Binding-site contacts:
Ligand atom C2A contacts residue PHE186 of chain 15.A at 3.3 Å (hydrophobic).
Ligand atom C3C contacts residue ILE104 of chain 15.A at 3.6 Å (hydrophobic).
Ligand atom C5C contacts residue VAL188 of chain 15.A at 2.9 Å (hydrophobic).
Ligand atom O1A contacts residue PHE186 of chain 15.A at 2.9 Å.
Ligand atom O1A contacts residue ALA150 of chain 15.A at 3.8 Å.
Ligand atom C6B contacts residue TYR152 of chain 15.A at 3.8 Å (hydrophobic).
Ligand atom CL2 contacts residue MET224 of chain 15.A at 2.9 Å.
Ligand atom C4A contacts residue VAL176 of chain 15.A at 3.7 Å (hydrophobic).
Ligand atom C3D contacts residue LEU116 of chain 15.A at 3.6 Å (hydrophobic).
Ligand atom CL2 contacts residue ILE104 of chain 15.A at 3.1 Å.
Ligand atom C5 contacts residue LEU106 of chain 15.A at 3.5 Å (hydrophobic).
Ligand atom C1B contacts residue TYR152 of chain 15.A at 3.8 Å (hydrophobic).
Ligand atom C3B contacts residue MET224 of chain 15.A at 3.4 Å (hydrophobic).
Ligand atom O1B contacts residue TYR152 of chain 15.A at 3.8 Å.
Ligand atom N3A contacts residue PRO174 of chain 15.A at 3.6 Å (h-bond).
Ligand atom CL1 contacts residue LEU25 of chain 15.C at 3.5 Å.
Ligand atom C4B contacts residue PHE186 of chain 15.A at 3.4 Å (hydrophobic).
Ligand atom C1C contacts residue TYR128 of chain 15.A at 3.5 Å (hydrophobic).
Ligand atom C2B contacts residue MET224 of chain 15.A at 3.6 Å (hydrophobic).
Ligand atom C4C contacts residue TYR128 of chain 15.A at 3.5 Å (hydrophobic).
Ligand atom C4 contacts residue LEU106 of chain 15.A at 2.5 Å (hydrophobic).
Ligand atom C5A contacts residue PHE186 of chain 15.A at 3.5 Å (hydrophobic).
Ligand atom O1D contacts residue SER107 of chain 15.A at 3.2 Å.
Ligand atom C31 contacts residue LEU106 of chain 15.A at 3.8 Å (hydrophobic).
Ligand atom N3A contacts residue ALA24 of chain 15.C at 3.6 Å.
Ligand atom CL1 contacts residue VAL188 of chain 15.A at 3.5 Å.
Ligand atom C5A contacts residue VAL176 of chain 15.A at 3.2 Å (hydrophobic).
Ligand atom C3B contacts residue PHE186 of chain 15.A at 3.7 Å (hydrophobic).
Ligand atom N2 contacts residue MET221 of chain 15.A at 3.5 Å (h-bond).
Ligand atom C31 contacts residue ASN219 of chain 15.A at 3.8 Å.
Ligand atom C1B contacts residue VAL188 of chain 15.A at 3.8 Å (hydrophobic).
Ligand atom C5B contacts residue TYR152 of chain 15.A at 3.8 Å (hydrophobic).
Ligand atom C4A contacts residue SER175 of chain 15.A at 3.8 Å.
Ligand atom C5A contacts residue ALA150 of chain 15.A at 3.2 Å (hydrophobic).
Ligand atom O1 contacts residue MET221 of chain 15.A at 3.1 Å (h-bond).
Ligand atom N2 contacts residue ASN219 of chain 15.A at 3.4 Å (h-bond).
Ligand atom C3 contacts residue LEU106 of chain 15.A at 3.4 Å (hydrophobic).
Ligand atom C2D contacts residue SER107 of chain 15.A at 3.8 Å.
Ligand atom C4A contacts residue PRO174 of chain 15.A at 3.3 Å (hydrophobic).
Ligand atom C6B contacts residue VAL188 of chain 15.A at 3.8 Å (hydrophobic).

Sequence of chain 15.A:
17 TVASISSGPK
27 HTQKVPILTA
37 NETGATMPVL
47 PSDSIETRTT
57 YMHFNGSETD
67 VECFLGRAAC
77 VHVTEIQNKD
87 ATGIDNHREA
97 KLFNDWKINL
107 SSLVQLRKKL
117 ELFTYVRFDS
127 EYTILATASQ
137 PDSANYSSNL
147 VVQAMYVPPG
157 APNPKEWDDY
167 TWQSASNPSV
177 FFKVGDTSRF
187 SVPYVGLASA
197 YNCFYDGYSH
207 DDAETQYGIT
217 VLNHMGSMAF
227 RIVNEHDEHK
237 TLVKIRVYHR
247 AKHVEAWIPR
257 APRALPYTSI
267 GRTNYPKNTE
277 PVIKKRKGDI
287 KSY

Sequence of chain 11.C:
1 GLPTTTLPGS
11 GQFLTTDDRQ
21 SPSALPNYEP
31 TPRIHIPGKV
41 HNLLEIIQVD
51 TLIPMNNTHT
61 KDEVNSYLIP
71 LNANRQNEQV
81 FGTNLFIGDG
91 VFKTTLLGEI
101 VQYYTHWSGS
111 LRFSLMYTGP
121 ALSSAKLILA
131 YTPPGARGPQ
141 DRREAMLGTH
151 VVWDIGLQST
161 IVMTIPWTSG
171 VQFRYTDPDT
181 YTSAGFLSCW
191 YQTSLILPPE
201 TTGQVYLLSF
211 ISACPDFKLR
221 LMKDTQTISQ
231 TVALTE

The protein below binds the small molecule below.
Small molecule (SMILES): OCCOCOCc1cc(CCCCCOc2c(Cl)cc(C3=NCCO3)cc2Cl)on1

Sequence of chain 15.C:
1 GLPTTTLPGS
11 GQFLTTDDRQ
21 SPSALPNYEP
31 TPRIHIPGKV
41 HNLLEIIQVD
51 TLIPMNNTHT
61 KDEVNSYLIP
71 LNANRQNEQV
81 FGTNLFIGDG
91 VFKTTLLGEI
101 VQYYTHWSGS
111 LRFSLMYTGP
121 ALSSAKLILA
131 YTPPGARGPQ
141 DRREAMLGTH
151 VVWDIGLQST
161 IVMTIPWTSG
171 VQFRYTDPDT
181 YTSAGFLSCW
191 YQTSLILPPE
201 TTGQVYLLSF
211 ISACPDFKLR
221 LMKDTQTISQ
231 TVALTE